Sequence of chain 1.B:
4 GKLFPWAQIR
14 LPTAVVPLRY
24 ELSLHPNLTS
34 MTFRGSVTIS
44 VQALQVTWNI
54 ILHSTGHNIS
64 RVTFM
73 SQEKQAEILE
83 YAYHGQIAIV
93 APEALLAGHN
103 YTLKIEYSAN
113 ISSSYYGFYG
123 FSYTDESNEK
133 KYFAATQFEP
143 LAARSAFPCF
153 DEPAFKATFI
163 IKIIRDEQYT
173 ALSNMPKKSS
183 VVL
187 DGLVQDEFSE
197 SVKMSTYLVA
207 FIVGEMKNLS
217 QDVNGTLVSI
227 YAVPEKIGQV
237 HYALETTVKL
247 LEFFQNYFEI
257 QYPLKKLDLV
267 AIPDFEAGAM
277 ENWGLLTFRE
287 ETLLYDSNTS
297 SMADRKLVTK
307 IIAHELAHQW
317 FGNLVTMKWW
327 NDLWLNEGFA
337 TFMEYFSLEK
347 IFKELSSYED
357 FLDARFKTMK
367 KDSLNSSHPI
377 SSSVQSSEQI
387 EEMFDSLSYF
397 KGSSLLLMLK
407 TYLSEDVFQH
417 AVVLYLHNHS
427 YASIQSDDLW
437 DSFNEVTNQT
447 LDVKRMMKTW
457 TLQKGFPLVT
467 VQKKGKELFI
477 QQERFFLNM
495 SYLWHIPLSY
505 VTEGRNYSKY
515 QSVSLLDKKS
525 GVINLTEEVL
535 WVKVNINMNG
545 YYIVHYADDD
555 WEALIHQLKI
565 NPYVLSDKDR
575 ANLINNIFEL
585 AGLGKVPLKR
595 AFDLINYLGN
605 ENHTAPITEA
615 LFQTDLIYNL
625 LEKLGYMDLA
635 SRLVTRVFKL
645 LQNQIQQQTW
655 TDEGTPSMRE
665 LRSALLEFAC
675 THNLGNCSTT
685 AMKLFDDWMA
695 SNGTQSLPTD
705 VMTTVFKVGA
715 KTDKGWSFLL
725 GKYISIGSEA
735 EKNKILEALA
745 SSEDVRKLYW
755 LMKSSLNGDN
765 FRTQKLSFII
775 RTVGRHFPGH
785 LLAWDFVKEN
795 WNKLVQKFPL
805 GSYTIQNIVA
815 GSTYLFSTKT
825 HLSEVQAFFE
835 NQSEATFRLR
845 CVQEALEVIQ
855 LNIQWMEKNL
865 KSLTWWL

This small molecule binds to this protein.
Small molecule (SMILES): CC(=O)N[C@H]1[C@H](O[C@H]2[C@H](O)[C@@H](NC(C)=O)CO[C@@H]2CO)O[C@H](CO)[C@@H](O[C@@H]2O[C@H](CO)[C@@H](O)[C@H](O)[C@@H]2O)[C@@H]1O

Binding-site contacts:
Ligand atom C5 contacts residue ASN696 of chain 1.B at 3.6 Å.
Ligand atom C3 contacts residue ASN696 of chain 1.B at 3.7 Å.
Ligand atom N2 contacts residue ASN696 of chain 1.B at 3.0 Å (h-bond).
Ligand atom O6 contacts residue LYS726 of chain 1.B at 3.4 Å (salt-bridge).
Ligand atom C7 contacts residue ASN696 of chain 1.B at 3.6 Å.
Ligand atom C1 contacts residue LYS726 of chain 1.B at 4.5 Å.
Ligand atom O5 contacts residue LYS726 of chain 1.B at 3.9 Å.
Ligand atom O5 contacts residue ASN696 of chain 1.B at 2.2 Å (h-bond).
Ligand atom C2 contacts residue ASN696 of chain 1.B at 2.4 Å.
Ligand atom C6 contacts residue LYS726 of chain 1.B at 4.3 Å.
Ligand atom C5 contacts residue LYS726 of chain 1.B at 4.5 Å.
Ligand atom O7 contacts residue ASN696 of chain 1.B at 3.7 Å.
Ligand atom C4 contacts residue ASN696 of chain 1.B at 4.1 Å.
Ligand atom O6 contacts residue ASN696 of chain 1.B at 4.4 Å.
Ligand atom C1 contacts residue ASN696 of chain 1.B at 1.4 Å.